The protein below binds the small molecule below.
Small molecule (SMILES): O=C(O)[C@@H]1CCCN1

Binding-site contacts:
Ligand atom O contacts residue LYS109 of chain 1.A at 3.7 Å.
Ligand atom CD contacts residue HIS112 of chain 1.A at 4.0 Å.
Ligand atom C contacts residue TYR108 of chain 1.A at 3.5 Å (hydrophobic).
Ligand atom CG contacts residue TYR108 of chain 1.A at 3.5 Å (hydrophobic).
Ligand atom CG contacts residue LYS109 of chain 1.A at 4.2 Å.
Ligand atom CA contacts residue LYS109 of chain 1.A at 4.3 Å.
Ligand atom CB contacts residue LYS109 of chain 1.A at 3.5 Å.
Ligand atom CD contacts residue TYR108 of chain 1.A at 4.1 Å (hydrophobic).
Ligand atom C contacts residue LYS109 of chain 1.A at 4.5 Å.
Ligand atom N contacts residue TYR108 of chain 1.A at 3.6 Å.
Ligand atom CB contacts residue TYR108 of chain 1.A at 3.3 Å (hydrophobic).
Ligand atom OXT contacts residue TYR108 of chain 1.A at 3.9 Å.
Ligand atom CA contacts residue TYR108 of chain 1.A at 3.1 Å (hydrophobic).
Ligand atom O contacts residue TYR108 of chain 1.A at 3.8 Å.
Ligand atom CB contacts residue HIS112 of chain 1.A at 4.3 Å.
Ligand atom CG contacts residue HIS112 of chain 1.A at 3.3 Å.

Sequence of chain 1.A:
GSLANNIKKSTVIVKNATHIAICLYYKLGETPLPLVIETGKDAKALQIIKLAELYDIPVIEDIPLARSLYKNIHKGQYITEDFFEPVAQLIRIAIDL